Sequence of chain 1.R:
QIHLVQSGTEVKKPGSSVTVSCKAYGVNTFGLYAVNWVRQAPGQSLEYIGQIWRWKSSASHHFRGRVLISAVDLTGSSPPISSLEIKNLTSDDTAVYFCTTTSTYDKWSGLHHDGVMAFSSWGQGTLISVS

This small molecule binds to this protein.
Small molecule (SMILES): CC(=O)N[C@H]1[C@H](O[C@H]2[C@H](O)[C@@H](NC(C)=O)CO[C@@H]2CO)O[C@H](CO)[C@@H](O[C@@H]2O[C@H](CO[C@H]3O[C@H](CO)[C@@H](O)[C@H](O)[C@@H]3O)[C@@H](O)[C@H](O[C@H]3O[C@H](CO)[C@@H](O)[C@H](O)[C@@H]3O)[C@@H]2O)[C@@H]1O

Binding-site contacts:
Ligand atom O5 contacts residue ASN246 of chain 1.E at 2.3 Å (h-bond).
Ligand atom N2 contacts residue ASN246 of chain 1.E at 2.9 Å (h-bond).
Ligand atom C3 contacts residue ASN246 of chain 1.E at 3.8 Å.
Ligand atom C8 contacts residue VAL27 of chain 1.R at 4.0 Å (hydrophobic).
Ligand atom C7 contacts residue ASN246 of chain 1.E at 3.2 Å.
Ligand atom C1 contacts residue HIS3 of chain 1.R at 4.0 Å.
Ligand atom O6 contacts residue THR248 of chain 1.E at 2.4 Å (h-bond).
Ligand atom O5 contacts residue TYR25 of chain 1.R at 3.9 Å.
Ligand atom C1 contacts residue ASN246 of chain 1.E at 1.4 Å.
Ligand atom C1 contacts residue THR248 of chain 1.E at 4.0 Å.
Ligand atom C8 contacts residue GLY26 of chain 1.R at 3.5 Å.
Ligand atom C4 contacts residue ASN246 of chain 1.E at 4.2 Å.
Ligand atom C1 contacts residue LYS90 of chain 1.I at 4.2 Å.
Ligand atom C6 contacts residue VAL5 of chain 1.R at 4.0 Å (hydrophobic).
Ligand atom C3 contacts residue GLY26 of chain 1.R at 3.8 Å.
Ligand atom C5 contacts residue LYS90 of chain 1.I at 4.2 Å.
Ligand atom C5 contacts residue ASN246 of chain 1.E at 3.6 Å.
Ligand atom C6 contacts residue HIS3 of chain 1.R at 4.0 Å.
Ligand atom C8 contacts residue ASN28 of chain 1.R at 3.5 Å.
Ligand atom N2 contacts residue GLY26 of chain 1.R at 3.8 Å.
Ligand atom C5 contacts residue TYR25 of chain 1.R at 3.8 Å (hydrophobic).
Ligand atom O3 contacts residue GLY26 of chain 1.R at 3.2 Å (h-bond).
Ligand atom O5 contacts residue TYR25 of chain 1.R at 4.2 Å.
Ligand atom O7 contacts residue ASN246 of chain 1.E at 3.2 Å (h-bond).
Ligand atom C4 contacts residue TYR25 of chain 1.R at 4.2 Å (hydrophobic).
Ligand atom O3 contacts residue TYR25 of chain 1.R at 4.2 Å.
Ligand atom C6 contacts residue ASN249 of chain 1.E at 4.2 Å.
Ligand atom O2 contacts residue TYR25 of chain 1.R at 3.9 Å.
Ligand atom C5 contacts residue THR248 of chain 1.E at 3.5 Å.
Ligand atom C2 contacts residue ASN246 of chain 1.E at 2.5 Å.
Ligand atom O5 contacts residue TYR25 of chain 1.R at 3.7 Å.
Ligand atom O5 contacts residue THR248 of chain 1.E at 3.7 Å.
Ligand atom C6 contacts residue THR248 of chain 1.E at 3.3 Å.
Ligand atom O5 contacts residue ASN249 of chain 1.E at 3.9 Å.
Ligand atom O5 contacts residue HIS3 of chain 1.R at 3.4 Å.
Ligand atom C7 contacts residue GLY26 of chain 1.R at 4.1 Å.
Ligand atom O6 contacts residue ASN249 of chain 1.E at 4.0 Å.
Ligand atom O6 contacts residue GLN1 of chain 1.R at 4.0 Å.
Ligand atom C6 contacts residue TYR25 of chain 1.R at 3.5 Å (hydrophobic).
Ligand atom C1 contacts residue TYR25 of chain 1.R at 3.8 Å (hydrophobic).

Sequence of chain 1.E:
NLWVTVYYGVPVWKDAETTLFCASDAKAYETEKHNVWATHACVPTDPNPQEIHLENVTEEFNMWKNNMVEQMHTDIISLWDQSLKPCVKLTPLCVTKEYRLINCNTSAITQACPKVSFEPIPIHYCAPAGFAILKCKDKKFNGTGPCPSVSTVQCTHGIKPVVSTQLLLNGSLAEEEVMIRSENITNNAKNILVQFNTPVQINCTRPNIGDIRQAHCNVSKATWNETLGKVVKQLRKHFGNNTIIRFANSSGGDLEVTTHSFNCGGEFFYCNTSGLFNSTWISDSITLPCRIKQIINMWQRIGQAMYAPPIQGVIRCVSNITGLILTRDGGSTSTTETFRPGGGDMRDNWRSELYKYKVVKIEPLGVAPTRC

Sequence of chain 1.I:
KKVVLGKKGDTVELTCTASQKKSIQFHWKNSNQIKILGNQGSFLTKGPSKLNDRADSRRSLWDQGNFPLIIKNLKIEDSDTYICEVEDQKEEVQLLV